Sequence of chain 2.A:
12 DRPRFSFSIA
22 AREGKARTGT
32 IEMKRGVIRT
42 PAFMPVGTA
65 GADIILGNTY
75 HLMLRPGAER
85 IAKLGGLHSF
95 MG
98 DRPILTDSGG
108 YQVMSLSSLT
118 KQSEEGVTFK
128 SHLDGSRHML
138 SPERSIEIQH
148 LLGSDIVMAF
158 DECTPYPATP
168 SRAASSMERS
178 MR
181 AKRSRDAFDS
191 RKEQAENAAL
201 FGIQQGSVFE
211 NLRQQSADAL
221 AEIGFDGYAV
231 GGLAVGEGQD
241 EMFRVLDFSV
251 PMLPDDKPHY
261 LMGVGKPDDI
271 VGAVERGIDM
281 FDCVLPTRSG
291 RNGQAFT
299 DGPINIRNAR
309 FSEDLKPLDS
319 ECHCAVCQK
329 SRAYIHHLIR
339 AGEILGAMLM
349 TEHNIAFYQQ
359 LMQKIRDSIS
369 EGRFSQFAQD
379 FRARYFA

The small molecule below binds the protein below.
Small molecule (SMILES): CNc1nc2cc3c(=O)[nH]c(N)nc3c(CC[C@H]3O[C@@H](OC)[C@H](OC)[C@@H]3OC)c2[nH]1

Binding-site contacts:
Ligand atom C6 contacts residue ASP104 of chain 2.A at 3.4 Å.
Ligand atom N2 contacts residue MET262 of chain 2.A at 3.5 Å.
Ligand atom C13 contacts residue TYR108 of chain 2.A at 3.6 Å (hydrophobic).
Ligand atom C14 contacts residue MET262 of chain 2.A at 3.6 Å (hydrophobic).
Ligand atom C1 contacts residue TYR108 of chain 2.A at 3.4 Å (hydrophobic).
Ligand atom O4 contacts residue ASP158 of chain 2.A at 3.5 Å (salt-bridge).
Ligand atom C3 contacts residue TYR108 of chain 2.A at 3.5 Å (hydrophobic).
Ligand atom C15 contacts residue ASP158 of chain 2.A at 3.6 Å.
Ligand atom N3 contacts residue ASP158 of chain 2.A at 2.8 Å (salt-bridge).
Ligand atom O4 contacts residue GLY231 of chain 2.A at 3.3 Å.
Ligand atom C4 contacts residue ASP104 of chain 2.A at 3.2 Å.
Ligand atom N5 contacts residue ALA234 of chain 2.A at 3.7 Å.
Ligand atom N3 contacts residue ILE203 of chain 2.A at 3.6 Å.
Ligand atom C14 contacts residue ASP104 of chain 2.A at 3.5 Å.
Ligand atom N contacts residue ALA234 of chain 2.A at 2.8 Å (h-bond).
Ligand atom C17 contacts residue CYS160 of chain 2.A at 3.7 Å (hydrophobic).
Ligand atom O4 contacts residue CYS160 of chain 2.A at 3.4 Å (h-bond).
Ligand atom C18 contacts residue TYR108 of chain 2.A at 3.5 Å (hydrophobic).
Ligand atom O4 contacts residue GLY232 of chain 2.A at 2.8 Å (h-bond).
Ligand atom C1 contacts residue ALA234 of chain 2.A at 3.6 Å (hydrophobic).
Ligand atom N3 contacts residue ASP104 of chain 2.A at 2.7 Å (salt-bridge).
Ligand atom N5 contacts residue MET262 of chain 2.A at 3.6 Å.
Ligand atom N4 contacts residue ASP158 of chain 2.A at 2.8 Å (salt-bridge).
Ligand atom C11 contacts residue ASP282 of chain 2.A at 3.5 Å.
Ligand atom C5 contacts residue ASP104 of chain 2.A at 3.4 Å.
Ligand atom C2 contacts residue TYR108 of chain 2.A at 3.4 Å (hydrophobic).
Ligand atom N5 contacts residue LEU233 of chain 2.A at 2.8 Å (h-bond).
Ligand atom C12 contacts residue TYR260 of chain 2.A at 3.4 Å (hydrophobic).
Ligand atom N contacts residue TYR108 of chain 2.A at 3.5 Å (h-bond).
Ligand atom C12 contacts residue LEU102 of chain 2.A at 3.5 Å (hydrophobic).
Ligand atom N2 contacts residue TYR108 of chain 2.A at 3.7 Å.
Ligand atom N1 contacts residue TYR108 of chain 2.A at 3.4 Å.
Ligand atom O4 contacts residue GLN205 of chain 2.A at 3.0 Å (h-bond).
Ligand atom C14 contacts residue ASP158 of chain 2.A at 3.6 Å.
Ligand atom N3 contacts residue SER105 of chain 2.A at 3.7 Å.
Ligand atom C4 contacts residue TYR108 of chain 2.A at 3.6 Å (hydrophobic).
Ligand atom N2 contacts residue ASP104 of chain 2.A at 2.8 Å (salt-bridge).
Ligand atom C1 contacts residue GLY263 of chain 2.A at 3.6 Å.
Ligand atom O3 contacts residue ASP104 of chain 2.A at 3.2 Å.
Ligand atom C18 contacts residue LEU233 of chain 2.A at 3.6 Å (hydrophobic).